Sequence of chain 1.A:
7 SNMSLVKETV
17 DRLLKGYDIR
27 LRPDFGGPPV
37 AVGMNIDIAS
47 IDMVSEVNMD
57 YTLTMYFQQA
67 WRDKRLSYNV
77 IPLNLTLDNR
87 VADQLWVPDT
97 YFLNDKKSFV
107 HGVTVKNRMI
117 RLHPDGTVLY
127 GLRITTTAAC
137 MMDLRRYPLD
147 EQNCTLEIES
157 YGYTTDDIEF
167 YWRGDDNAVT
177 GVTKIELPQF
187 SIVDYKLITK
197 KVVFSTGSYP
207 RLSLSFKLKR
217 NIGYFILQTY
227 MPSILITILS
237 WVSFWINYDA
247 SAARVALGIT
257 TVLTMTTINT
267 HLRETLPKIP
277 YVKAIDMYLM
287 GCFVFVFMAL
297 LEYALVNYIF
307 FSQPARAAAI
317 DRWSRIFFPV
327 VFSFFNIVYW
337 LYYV

Binding-site contacts:
Ligand atom C4 contacts residue ASN80 of chain 1.A at 4.2 Å.
Ligand atom O5 contacts residue HIS119 of chain 1.A at 3.6 Å.
Ligand atom C2 contacts residue ASN80 of chain 1.A at 2.4 Å.
Ligand atom O7 contacts residue ASN80 of chain 1.A at 4.2 Å.
Ligand atom C5 contacts residue HIS119 of chain 1.A at 4.5 Å.
Ligand atom C1 contacts residue ASN80 of chain 1.A at 1.4 Å.
Ligand atom C1 contacts residue HIS119 of chain 1.A at 3.9 Å.
Ligand atom N2 contacts residue ASN80 of chain 1.A at 2.9 Å (h-bond).
Ligand atom C3 contacts residue ASN80 of chain 1.A at 3.8 Å.
Ligand atom C8 contacts residue LEU79 of chain 1.A at 4.1 Å (hydrophobic).
Ligand atom C5 contacts residue ASN80 of chain 1.A at 3.7 Å.
Ligand atom C7 contacts residue ASN80 of chain 1.A at 3.8 Å.
Ligand atom O5 contacts residue ASN80 of chain 1.A at 2.4 Å (h-bond).

The small molecule below binds the protein below.
Small molecule (SMILES): CC(=O)N[C@@H]1[C@@H](O)[C@H](O)[C@@H](CO)O[C@H]1O